Sequence of chain 2.A:
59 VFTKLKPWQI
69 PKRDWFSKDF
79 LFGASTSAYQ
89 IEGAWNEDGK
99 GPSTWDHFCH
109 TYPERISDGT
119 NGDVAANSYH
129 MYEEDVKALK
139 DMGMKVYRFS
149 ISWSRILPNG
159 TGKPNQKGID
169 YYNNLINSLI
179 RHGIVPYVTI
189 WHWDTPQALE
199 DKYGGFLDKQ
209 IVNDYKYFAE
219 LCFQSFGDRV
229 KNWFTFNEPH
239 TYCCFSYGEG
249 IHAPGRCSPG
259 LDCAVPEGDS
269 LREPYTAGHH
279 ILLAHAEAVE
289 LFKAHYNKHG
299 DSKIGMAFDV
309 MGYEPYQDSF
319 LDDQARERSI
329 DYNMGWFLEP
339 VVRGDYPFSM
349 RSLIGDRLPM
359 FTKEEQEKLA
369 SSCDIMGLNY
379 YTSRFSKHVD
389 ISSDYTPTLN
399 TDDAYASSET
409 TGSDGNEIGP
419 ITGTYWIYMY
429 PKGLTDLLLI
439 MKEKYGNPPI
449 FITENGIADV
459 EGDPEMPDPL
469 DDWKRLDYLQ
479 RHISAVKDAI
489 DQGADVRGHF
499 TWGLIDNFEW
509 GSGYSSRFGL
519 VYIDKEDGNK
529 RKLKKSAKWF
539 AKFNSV

Binding-site contacts:
Ligand atom N4 contacts residue MET309 of chain 2.A at 4.0 Å.
Ligand atom C1 contacts residue THR239 of chain 2.A at 4.0 Å.
Ligand atom C2 contacts residue G2F1 of chain 2.C at 3.6 Å.
Ligand atom O21 contacts residue HIS250 of chain 2.A at 4.3 Å.
Ligand atom N2 contacts residue G2F1 of chain 2.C at 3.4 Å (h-bond).
Ligand atom C1 contacts residue G2F1 of chain 2.C at 3.4 Å.
Ligand atom O41 contacts residue TRP424 of chain 2.A at 4.0 Å.
Ligand atom C6 contacts residue THR239 of chain 2.A at 3.6 Å.
Ligand atom N2 contacts residue THR239 of chain 2.A at 4.3 Å.
Ligand atom C5 contacts residue GLU236 of chain 2.A at 4.2 Å.
Ligand atom O22 contacts residue G2F1 of chain 2.C at 4.2 Å.
Ligand atom C5 contacts residue TRP424 of chain 2.A at 4.0 Å (hydrophobic).
Ligand atom O22 contacts residue HIS250 of chain 2.A at 4.2 Å.
Ligand atom C1 contacts residue GLU236 of chain 2.A at 3.2 Å.
Ligand atom C2 contacts residue THR239 of chain 2.A at 3.9 Å.
Ligand atom O21 contacts residue TRP191 of chain 2.A at 3.7 Å.
Ligand atom O1 contacts residue GLU236 of chain 2.A at 2.8 Å (salt-bridge).
Ligand atom O1 contacts residue TRP191 of chain 2.A at 3.8 Å.
Ligand atom O42 contacts residue TRP424 of chain 2.A at 3.9 Å.
Ligand atom O22 contacts residue PHE243 of chain 2.A at 3.8 Å.
Ligand atom C6 contacts residue G2F1 of chain 2.C at 3.8 Å.
Ligand atom C3 contacts residue THR239 of chain 2.A at 4.1 Å.
Ligand atom C5 contacts residue THR239 of chain 2.A at 3.6 Å.
Ligand atom N4 contacts residue TRP424 of chain 2.A at 3.7 Å.
Ligand atom C4 contacts residue THR239 of chain 2.A at 4.1 Å.
Ligand atom O42 contacts residue PHE243 of chain 2.A at 3.7 Å.
Ligand atom C2 contacts residue TRP424 of chain 2.A at 4.1 Å (hydrophobic).
Ligand atom O1 contacts residue G2F1 of chain 2.C at 2.6 Å (h-bond).
Ligand atom C6 contacts residue GLU236 of chain 2.A at 3.0 Å.
Ligand atom C1 contacts residue TRP424 of chain 2.A at 4.3 Å (hydrophobic).
Ligand atom O21 contacts residue TRP508 of chain 2.A at 3.4 Å.
Ligand atom C6 contacts residue TRP424 of chain 2.A at 4.2 Å (hydrophobic).
Ligand atom C3 contacts residue TRP424 of chain 2.A at 3.8 Å (hydrophobic).
Ligand atom O41 contacts residue MET309 of chain 2.A at 2.9 Å.
Ligand atom C4 contacts residue TRP424 of chain 2.A at 3.7 Å (hydrophobic).
Ligand atom C3 contacts residue PHE243 of chain 2.A at 3.8 Å (hydrophobic).
Ligand atom O21 contacts residue G2F1 of chain 2.C at 3.1 Å (h-bond).
Ligand atom O21 contacts residue GLU507 of chain 2.A at 3.5 Å (salt-bridge).
Ligand atom N2 contacts residue GLU507 of chain 2.A at 4.0 Å.
Ligand atom O22 contacts residue GLU507 of chain 2.A at 4.1 Å.

This protein binds this small molecule.
Small molecule (SMILES): O=[N+]([O-])c1ccc(O)c([N+](=O)[O-])c1